A protein and the small-molecule ligand that binds it are described below.
Small molecule (SMILES): CS(=O)(=O)c1nccn1Cc1cscn1

Sequence of chain 1.D:
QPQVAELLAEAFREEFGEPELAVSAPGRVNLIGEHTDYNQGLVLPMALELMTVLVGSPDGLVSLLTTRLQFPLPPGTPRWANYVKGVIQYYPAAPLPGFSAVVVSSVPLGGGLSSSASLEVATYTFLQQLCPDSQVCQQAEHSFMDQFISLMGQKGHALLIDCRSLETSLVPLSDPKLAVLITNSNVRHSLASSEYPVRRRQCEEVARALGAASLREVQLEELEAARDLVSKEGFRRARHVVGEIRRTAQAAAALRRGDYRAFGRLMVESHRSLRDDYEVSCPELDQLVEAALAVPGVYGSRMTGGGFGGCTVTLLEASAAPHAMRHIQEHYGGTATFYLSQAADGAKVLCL

Binding-site contacts:
Ligand atom C8 contacts residue ALA219 of chain 1.D at 3.8 Å (hydrophobic).
Ligand atom C6 contacts residue LEU218 of chain 1.D at 3.8 Å (hydrophobic).
Ligand atom O1 contacts residue LEU213 of chain 1.D at 2.1 Å (h-bond).
Ligand atom O2 contacts residue PRO216 of chain 1.D at 3.1 Å.
Ligand atom C6 contacts residue GLN382 of chain 1.D at 3.9 Å.
Ligand atom C3 contacts residue GLY196 of chain 1.D at 3.5 Å.
Ligand atom C6 contacts residue LEU213 of chain 1.D at 4.3 Å (hydrophobic).
Ligand atom C2 contacts residue GLY196 of chain 1.D at 3.8 Å.
Ligand atom N1 contacts residue GLY196 of chain 1.D at 3.7 Å.
Ligand atom S2 contacts residue LEU355 of chain 1.D at 4.1 Å.
Ligand atom C8 contacts residue VAL220 of chain 1.D at 3.8 Å (hydrophobic).
Ligand atom C7 contacts residue LEU218 of chain 1.D at 3.6 Å (hydrophobic).
Ligand atom N3 contacts residue MET55 of chain 1.D at 4.3 Å.
Ligand atom S1 contacts residue ASP215 of chain 1.D at 4.0 Å.
Ligand atom C2 contacts residue GLN382 of chain 1.D at 4.1 Å.
Ligand atom N3 contacts residue LEU213 of chain 1.D at 4.1 Å.
Ligand atom O2 contacts residue LEU213 of chain 1.D at 4.1 Å.
Ligand atom C4 contacts residue GLN382 of chain 1.D at 3.2 Å.
Ligand atom N3 contacts residue ALA383 of chain 1.D at 3.6 Å.
Ligand atom C3 contacts residue ALA383 of chain 1.D at 3.4 Å (hydrophobic).
Ligand atom S2 contacts residue LEU218 of chain 1.D at 3.9 Å.
Ligand atom N2 contacts residue GLN382 of chain 1.D at 3.9 Å.
Ligand atom C4 contacts residue GLY196 of chain 1.D at 3.5 Å.
Ligand atom C3 contacts residue LYS195 of chain 1.D at 4.3 Å.
Ligand atom S1 contacts residue PRO216 of chain 1.D at 4.0 Å.
Ligand atom C7 contacts residue ASP215 of chain 1.D at 3.6 Å.
Ligand atom O2 contacts residue ASP215 of chain 1.D at 2.6 Å (salt-bridge).
Ligand atom N2 contacts residue ALA383 of chain 1.D at 4.0 Å.
Ligand atom N1 contacts residue GLN382 of chain 1.D at 3.7 Å.
Ligand atom O1 contacts residue SER214 of chain 1.D at 3.8 Å.
Ligand atom N2 contacts residue GLY196 of chain 1.D at 3.7 Å.
Ligand atom C5 contacts residue ALA383 of chain 1.D at 4.3 Å (hydrophobic).
Ligand atom C4 contacts residue ALA383 of chain 1.D at 3.0 Å (hydrophobic).
Ligand atom C5 contacts residue LEU213 of chain 1.D at 3.4 Å (hydrophobic).
Ligand atom N3 contacts residue GLN382 of chain 1.D at 3.7 Å.
Ligand atom C7 contacts residue LEU213 of chain 1.D at 4.3 Å (hydrophobic).
Ligand atom S1 contacts residue LEU213 of chain 1.D at 3.5 Å (h-bond).
Ligand atom C1 contacts residue PRO216 of chain 1.D at 3.6 Å (hydrophobic).
Ligand atom C3 contacts residue GLN382 of chain 1.D at 3.6 Å.
Ligand atom O1 contacts residue ASP215 of chain 1.D at 3.8 Å.